Binding-site contacts:
Ligand atom NAC contacts residue GLU79 of chain 1.A at 4.2 Å.
Ligand atom CAB contacts residue ALA269 of chain 1.A at 4.4 Å (hydrophobic).
Ligand atom NAC contacts residue ALA78 of chain 1.A at 4.0 Å.
Ligand atom CAB contacts residue ALA78 of chain 1.A at 3.7 Å (hydrophobic).
Ligand atom OAE contacts residue ALA78 of chain 1.A at 3.5 Å.
Ligand atom CAD contacts residue ALA78 of chain 1.A at 3.8 Å (hydrophobic).
Ligand atom CAD contacts residue LYS274 of chain 1.A at 3.7 Å.
Ligand atom CAB contacts residue LYS274 of chain 1.A at 3.8 Å.
Ligand atom OAE contacts residue GLU79 of chain 1.A at 3.0 Å (salt-bridge).

Sequence of chain 1.A:
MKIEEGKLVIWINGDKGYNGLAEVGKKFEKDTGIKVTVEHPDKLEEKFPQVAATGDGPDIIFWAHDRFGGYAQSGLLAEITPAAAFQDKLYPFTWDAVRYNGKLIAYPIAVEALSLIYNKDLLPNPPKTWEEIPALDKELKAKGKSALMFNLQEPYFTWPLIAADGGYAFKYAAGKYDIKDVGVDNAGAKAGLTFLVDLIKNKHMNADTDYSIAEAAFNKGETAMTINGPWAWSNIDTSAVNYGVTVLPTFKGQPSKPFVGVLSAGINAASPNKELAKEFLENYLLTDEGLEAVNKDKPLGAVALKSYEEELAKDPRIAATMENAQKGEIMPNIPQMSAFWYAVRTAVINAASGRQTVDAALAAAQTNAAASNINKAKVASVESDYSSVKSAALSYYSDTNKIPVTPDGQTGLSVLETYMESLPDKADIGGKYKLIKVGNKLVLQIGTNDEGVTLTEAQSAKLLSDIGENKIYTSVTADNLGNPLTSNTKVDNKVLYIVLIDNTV

A protein and the small-molecule ligand that binds it are described below.
Small molecule (SMILES): C[N+](C)(C)[O-]